Sequence of chain 1.A:
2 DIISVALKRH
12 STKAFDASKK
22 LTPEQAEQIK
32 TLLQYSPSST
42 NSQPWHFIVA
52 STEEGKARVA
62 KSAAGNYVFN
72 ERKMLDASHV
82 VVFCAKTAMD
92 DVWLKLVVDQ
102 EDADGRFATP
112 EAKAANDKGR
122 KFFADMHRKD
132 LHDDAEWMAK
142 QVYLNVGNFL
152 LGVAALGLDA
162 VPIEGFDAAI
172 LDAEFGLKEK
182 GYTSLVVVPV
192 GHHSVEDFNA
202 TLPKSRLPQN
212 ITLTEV

Sequence of chain 1.B:
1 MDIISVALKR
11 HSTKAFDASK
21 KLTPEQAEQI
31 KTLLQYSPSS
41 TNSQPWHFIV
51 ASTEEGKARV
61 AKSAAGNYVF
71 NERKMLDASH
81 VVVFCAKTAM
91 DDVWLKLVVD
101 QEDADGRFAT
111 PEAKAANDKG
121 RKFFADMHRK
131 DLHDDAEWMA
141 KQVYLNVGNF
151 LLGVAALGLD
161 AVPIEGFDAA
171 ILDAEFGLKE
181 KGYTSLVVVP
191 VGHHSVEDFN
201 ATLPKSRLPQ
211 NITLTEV

A protein and the small-molecule ligand that binds it are described below.
Small molecule (SMILES): NC(=O)N/N=C/c1ccc([N+](=O)[O-])o1

Binding-site contacts:
Ligand atom O2 contacts residue GLY166 of chain 1.A at 3.8 Å.
Ligand atom N3 contacts residue PHE124 of chain 1.B at 4.1 Å.
Ligand atom C4 contacts residue ASN71 of chain 1.A at 3.8 Å.
Ligand atom O3 contacts residue FMN1 of chain 1.E at 3.7 Å.
Ligand atom C4 contacts residue FMN1 of chain 1.E at 4.0 Å.
Ligand atom C2 contacts residue PHE70 of chain 1.A at 3.7 Å (hydrophobic).
Ligand atom O2 contacts residue ASN67 of chain 1.A at 3.7 Å.
Ligand atom C6 contacts residue THR41 of chain 1.B at 3.6 Å.
Ligand atom O4 contacts residue GLU165 of chain 1.A at 4.0 Å.
Ligand atom O2 contacts residue ASN71 of chain 1.A at 3.2 Å (h-bond).
Ligand atom N4 contacts residue PHE124 of chain 1.B at 3.4 Å.
Ligand atom O4 contacts residue FMN1 of chain 1.E at 2.9 Å (h-bond).
Ligand atom O3 contacts residue ASN71 of chain 1.A at 3.5 Å (h-bond).
Ligand atom N4 contacts residue THR41 of chain 1.B at 3.7 Å.
Ligand atom C2 contacts residue ASN71 of chain 1.A at 3.6 Å.
Ligand atom C3 contacts residue FMN1 of chain 1.E at 3.4 Å.
Ligand atom N4 contacts residue FMN1 of chain 1.E at 3.3 Å (h-bond).
Ligand atom O1 contacts residue TYR68 of chain 1.A at 3.1 Å.
Ligand atom O4 contacts residue SER40 of chain 1.B at 3.9 Å.
Ligand atom C6 contacts residue GLU165 of chain 1.A at 3.9 Å.
Ligand atom C4 contacts residue LYS74 of chain 1.A at 3.8 Å.
Ligand atom C3 contacts residue ASN71 of chain 1.A at 3.9 Å.
Ligand atom O4 contacts residue THR41 of chain 1.B at 2.7 Å (h-bond).
Ligand atom O3 contacts residue PHE124 of chain 1.B at 3.5 Å.
Ligand atom N1 contacts residue TYR68 of chain 1.A at 3.9 Å.
Ligand atom O1 contacts residue ASN67 of chain 1.A at 3.4 Å (h-bond).
Ligand atom O2 contacts residue TYR68 of chain 1.A at 3.4 Å.
Ligand atom O2 contacts residue PHE124 of chain 1.B at 3.6 Å.
Ligand atom N2 contacts residue FMN1 of chain 1.E at 3.2 Å (h-bond).
Ligand atom N2 contacts residue PHE124 of chain 1.B at 3.5 Å.
Ligand atom C5 contacts residue FMN1 of chain 1.E at 3.2 Å.
Ligand atom N4 contacts residue GLU165 of chain 1.A at 2.9 Å (salt-bridge).
Ligand atom O1 contacts residue VAL69 of chain 1.A at 3.7 Å.
Ligand atom C1 contacts residue ASN71 of chain 1.A at 3.3 Å.
Ligand atom O1 contacts residue PHE70 of chain 1.A at 3.2 Å (h-bond).
Ligand atom N3 contacts residue FMN1 of chain 1.E at 3.5 Å.
Ligand atom C6 contacts residue FMN1 of chain 1.E at 3.3 Å.
Ligand atom N1 contacts residue ASN67 of chain 1.A at 3.9 Å.
Ligand atom O1 contacts residue ASN71 of chain 1.A at 3.3 Å (h-bond).
Ligand atom N1 contacts residue ASN71 of chain 1.A at 3.1 Å (h-bond).